A protein and the small-molecule ligand that binds it are described below.
Small molecule (SMILES): Nc1ncnc2c1ncn2[C@@H]1O[C@H](CO[P](=O)(O)O[P](=O)(O)CP(=O)(O)O)[C@@H](O)[C@H]1O

Binding-site contacts:
Ligand atom N9 contacts residue PHE482 of chain 1.A at 3.3 Å.
Ligand atom O3' contacts residue ALA510 of chain 1.A at 3.7 Å.
Ligand atom O4' contacts residue PHE482 of chain 1.A at 3.4 Å.
Ligand atom PA contacts residue SER484 of chain 1.A at 3.5 Å.
Ligand atom N7 contacts residue THR454 of chain 1.A at 3.5 Å.
Ligand atom C2 contacts residue LYS508 of chain 1.A at 3.5 Å.
Ligand atom N6 contacts residue GLU455 of chain 1.A at 2.8 Å (salt-bridge).
Ligand atom O1B contacts residue GLY599 of chain 1.A at 3.7 Å.
Ligand atom C5' contacts residue GLY599 of chain 1.A at 3.4 Å.
Ligand atom O2G contacts residue ASP378 of chain 1.A at 3.1 Å (salt-bridge).
Ligand atom C3' contacts residue ARG647 of chain 1.A at 3.5 Å.
Ligand atom N7 contacts residue ARG551 of chain 1.A at 3.7 Å.
Ligand atom O4' contacts residue LYS487 of chain 1.A at 3.6 Å.
Ligand atom C5 contacts residue PHE482 of chain 1.A at 3.5 Å (hydrophobic).
Ligand atom C8 contacts residue PHE482 of chain 1.A at 3.4 Å (hydrophobic).
Ligand atom C6 contacts residue LYS508 of chain 1.A at 3.6 Å.
Ligand atom O1A contacts residue SER484 of chain 1.A at 2.5 Å (h-bond).
Ligand atom C8 contacts residue ARG551 of chain 1.A at 3.1 Å.
Ligand atom PG contacts residue THR380 of chain 1.A at 3.2 Å.
Ligand atom O3' contacts residue ASP600 of chain 1.A at 3.5 Å (salt-bridge).
Ligand atom O3G contacts residue THR380 of chain 1.A at 2.3 Å (h-bond).
Ligand atom O1B contacts residue ARG551 of chain 1.A at 3.4 Å (salt-bridge).
Ligand atom O2G contacts residue LYS653 of chain 1.A at 3.7 Å.
Ligand atom O2' contacts residue ARG551 of chain 1.A at 3.6 Å.
Ligand atom O3G contacts residue LYS379 of chain 1.A at 3.5 Å (salt-bridge).
Ligand atom O2' contacts residue LEU553 of chain 1.A at 3.3 Å.
Ligand atom C3B contacts residue THR380 of chain 1.A at 3.1 Å.
Ligand atom N1 contacts residue LYS508 of chain 1.A at 3.0 Å (salt-bridge).
Ligand atom O1A contacts residue PHE482 of chain 1.A at 3.1 Å.
Ligand atom O1G contacts residue ASP600 of chain 1.A at 3.5 Å (salt-bridge).
Ligand atom N3 contacts residue LEU553 of chain 1.A at 3.7 Å.
Ligand atom O2G contacts residue GLY599 of chain 1.A at 3.4 Å (h-bond).
Ligand atom O1G contacts residue GLY599 of chain 1.A at 3.1 Å (h-bond).
Ligand atom O2A contacts residue SER484 of chain 1.A at 3.3 Å.
Ligand atom N7 contacts residue PHE482 of chain 1.A at 3.5 Å.
Ligand atom N3 contacts residue GLY509 of chain 1.A at 3.5 Å.
Ligand atom C2' contacts residue ARG551 of chain 1.A at 3.3 Å.
Ligand atom O2B contacts residue ARG551 of chain 1.A at 3.4 Å (salt-bridge).
Ligand atom O3' contacts residue ARG647 of chain 1.A at 2.6 Å (salt-bridge).
Ligand atom C4 contacts residue PHE482 of chain 1.A at 3.4 Å (hydrophobic).

Sequence of chain 1.A:
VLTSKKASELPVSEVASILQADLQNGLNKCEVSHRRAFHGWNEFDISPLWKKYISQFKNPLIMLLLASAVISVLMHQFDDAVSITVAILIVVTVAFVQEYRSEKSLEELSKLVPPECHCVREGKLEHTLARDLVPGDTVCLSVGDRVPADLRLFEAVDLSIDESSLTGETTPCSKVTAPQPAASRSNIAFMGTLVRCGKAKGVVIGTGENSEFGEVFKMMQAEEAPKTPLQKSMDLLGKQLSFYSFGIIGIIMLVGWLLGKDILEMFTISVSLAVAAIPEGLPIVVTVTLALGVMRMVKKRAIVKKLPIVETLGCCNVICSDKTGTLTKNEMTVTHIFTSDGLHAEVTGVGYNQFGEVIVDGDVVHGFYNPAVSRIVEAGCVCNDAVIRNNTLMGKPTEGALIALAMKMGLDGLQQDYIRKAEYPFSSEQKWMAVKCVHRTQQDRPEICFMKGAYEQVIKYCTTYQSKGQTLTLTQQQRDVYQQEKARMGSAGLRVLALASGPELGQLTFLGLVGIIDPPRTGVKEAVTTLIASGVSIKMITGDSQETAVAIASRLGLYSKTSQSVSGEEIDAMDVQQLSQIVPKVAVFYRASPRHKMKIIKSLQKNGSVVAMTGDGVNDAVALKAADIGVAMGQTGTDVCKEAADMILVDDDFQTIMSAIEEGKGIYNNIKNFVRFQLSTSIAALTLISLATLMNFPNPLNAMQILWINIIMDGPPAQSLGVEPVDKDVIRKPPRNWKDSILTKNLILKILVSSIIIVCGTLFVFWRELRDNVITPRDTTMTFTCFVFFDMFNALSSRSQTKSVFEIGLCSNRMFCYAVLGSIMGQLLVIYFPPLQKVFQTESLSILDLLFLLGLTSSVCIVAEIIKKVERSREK